This small molecule binds to this protein.
Small molecule (SMILES): CC(=O)N[C@H]1[C@H](O[C@H]2[C@H](O)[C@@H](NC(C)=O)CO[C@@H]2CO)O[C@H](CO)[C@@H](O)[C@@H]1O

Sequence of chain 1.B:
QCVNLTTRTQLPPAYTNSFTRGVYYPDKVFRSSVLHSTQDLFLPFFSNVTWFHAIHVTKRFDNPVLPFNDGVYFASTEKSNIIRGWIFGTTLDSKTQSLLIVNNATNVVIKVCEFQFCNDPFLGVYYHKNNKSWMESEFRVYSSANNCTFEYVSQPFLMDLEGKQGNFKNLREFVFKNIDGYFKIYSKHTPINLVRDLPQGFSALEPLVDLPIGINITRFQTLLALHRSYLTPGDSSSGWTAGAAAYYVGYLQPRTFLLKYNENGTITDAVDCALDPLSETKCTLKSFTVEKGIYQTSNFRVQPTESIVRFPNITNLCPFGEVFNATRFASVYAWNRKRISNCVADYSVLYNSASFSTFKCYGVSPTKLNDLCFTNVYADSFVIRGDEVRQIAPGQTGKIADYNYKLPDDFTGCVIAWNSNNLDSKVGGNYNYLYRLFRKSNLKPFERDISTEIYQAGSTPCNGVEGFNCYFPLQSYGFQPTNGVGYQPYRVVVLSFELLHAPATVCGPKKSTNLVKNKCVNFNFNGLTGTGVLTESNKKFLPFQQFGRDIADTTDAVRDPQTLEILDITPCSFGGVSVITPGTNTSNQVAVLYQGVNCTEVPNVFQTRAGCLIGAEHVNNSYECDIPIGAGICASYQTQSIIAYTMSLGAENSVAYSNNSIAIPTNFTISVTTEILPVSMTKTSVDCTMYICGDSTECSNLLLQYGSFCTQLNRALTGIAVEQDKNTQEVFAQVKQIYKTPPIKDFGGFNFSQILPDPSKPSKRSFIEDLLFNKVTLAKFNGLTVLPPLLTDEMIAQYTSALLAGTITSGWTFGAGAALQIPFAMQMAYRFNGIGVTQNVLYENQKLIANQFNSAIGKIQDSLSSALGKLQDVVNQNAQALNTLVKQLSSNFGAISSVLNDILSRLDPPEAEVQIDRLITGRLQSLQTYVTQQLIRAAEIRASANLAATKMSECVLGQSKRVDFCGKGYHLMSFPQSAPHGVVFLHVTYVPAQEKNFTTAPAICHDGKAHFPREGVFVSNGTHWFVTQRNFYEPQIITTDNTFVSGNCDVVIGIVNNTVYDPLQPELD

Binding-site contacts:
Ligand atom O5 contacts residue ASN1165 of chain 1.B at 2.4 Å (h-bond).
Ligand atom C7 contacts residue ASN1165 of chain 1.B at 3.6 Å.
Ligand atom C8 contacts residue ASN1165 of chain 1.B at 3.9 Å.
Ligand atom C2 contacts residue ASN1165 of chain 1.B at 2.5 Å.
Ligand atom C1 contacts residue ASN1165 of chain 1.B at 1.4 Å.
Ligand atom C5 contacts residue ASN1165 of chain 1.B at 3.6 Å.
Ligand atom N2 contacts residue ASN1165 of chain 1.B at 2.9 Å (h-bond).
Ligand atom O7 contacts residue ASN1165 of chain 1.B at 4.5 Å.
Ligand atom C3 contacts residue ASN1165 of chain 1.B at 3.8 Å.
Ligand atom C4 contacts residue ASN1165 of chain 1.B at 4.2 Å.